Sequence of chain 1.G:
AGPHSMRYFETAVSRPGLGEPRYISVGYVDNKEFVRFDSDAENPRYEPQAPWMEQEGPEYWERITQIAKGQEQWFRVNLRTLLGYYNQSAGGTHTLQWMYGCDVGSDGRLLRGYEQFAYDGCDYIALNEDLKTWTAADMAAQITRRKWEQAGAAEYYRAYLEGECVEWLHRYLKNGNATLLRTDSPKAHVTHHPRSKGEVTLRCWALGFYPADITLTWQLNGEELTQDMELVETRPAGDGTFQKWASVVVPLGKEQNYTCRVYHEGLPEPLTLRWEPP

Binding-site contacts:
Ligand atom O contacts residue TYR157 of chain 1.G at 2.8 Å (h-bond).
Ligand atom N contacts residue TYR172 of chain 1.G at 2.8 Å (h-bond).
Ligand atom OE1 contacts residue VAL77 of chain 1.G at 3.5 Å.
Ligand atom CB contacts residue TYR156 of chain 1.G at 3.4 Å (hydrophobic).
Ligand atom NE2 contacts residue TYR156 of chain 1.G at 3.3 Å.
Ligand atom O contacts residue TYR156 of chain 1.G at 2.7 Å (h-bond).
Ligand atom CA contacts residue TYR172 of chain 1.G at 3.5 Å (hydrophobic).
Ligand atom O contacts residue TYR160 of chain 1.G at 2.8 Å (h-bond).
Ligand atom OG contacts residue ARG63 of chain 1.G at 3.4 Å (salt-bridge).
Ligand atom CB contacts residue TYR100 of chain 1.G at 3.2 Å (hydrophobic).
Ligand atom CA contacts residue TYR8 of chain 1.G at 3.1 Å (hydrophobic).
Ligand atom C contacts residue TYR8 of chain 1.G at 3.2 Å (hydrophobic).
Ligand atom C contacts residue LYS147 of chain 1.G at 3.5 Å.
Ligand atom OG contacts residue GLU164 of chain 1.G at 3.5 Å (salt-bridge).
Ligand atom N contacts residue MET6 of chain 1.G at 3.3 Å.
Ligand atom C contacts residue TYR85 of chain 1.G at 3.1 Å (hydrophobic).
Ligand atom N contacts residue TYR8 of chain 1.G at 2.8 Å (h-bond).
Ligand atom CD2 contacts residue TYR156 of chain 1.G at 3.3 Å (hydrophobic).
Ligand atom OH contacts residue ILE67 of chain 1.G at 3.5 Å.
Ligand atom O contacts residue TYR85 of chain 1.G at 2.3 Å (h-bond).
Ligand atom OXT contacts residue LYS147 of chain 1.G at 2.7 Å (salt-bridge).
Ligand atom N contacts residue ASN78 of chain 1.G at 2.8 Å (h-bond).
Ligand atom O contacts residue ILE67 of chain 1.G at 3.4 Å.
Ligand atom CA contacts residue GLN71 of chain 1.G at 3.3 Å.
Ligand atom OE1 contacts residue ASN78 of chain 1.G at 3.2 Å (h-bond).
Ligand atom C contacts residue TRP148 of chain 1.G at 3.4 Å (hydrophobic).
Ligand atom O contacts residue TRP74 of chain 1.G at 2.6 Å (h-bond).
Ligand atom CB contacts residue TRP74 of chain 1.G at 3.1 Å (hydrophobic).
Ligand atom O contacts residue TRP98 of chain 1.G at 3.2 Å.
Ligand atom CA contacts residue TYR100 of chain 1.G at 3.3 Å (hydrophobic).
Ligand atom N contacts residue TYR8 of chain 1.G at 3.4 Å (h-bond).
Ligand atom CB contacts residue ASN78 of chain 1.G at 3.3 Å.
Ligand atom O contacts residue THR144 of chain 1.G at 3.2 Å (h-bond).
Ligand atom CD contacts residue TYR8 of chain 1.G at 3.4 Å (hydrophobic).
Ligand atom CB contacts residue TRP168 of chain 1.G at 3.4 Å (hydrophobic).
Ligand atom N contacts residue TYR100 of chain 1.G at 3.0 Å (h-bond).
Ligand atom NE2 contacts residue ALA153 of chain 1.G at 3.5 Å.
Ligand atom O contacts residue TRP148 of chain 1.G at 2.6 Å (h-bond).
Ligand atom OXT contacts residue TYR85 of chain 1.G at 3.3 Å (h-bond).
Ligand atom N contacts residue GLN71 of chain 1.G at 3.1 Å (h-bond).

This small molecule binds to this protein.
Small molecule (SMILES): C[C@H](NC(=O)[C@H](Cc1ccc(O)cc1)NC(=O)[C@H](CO)NC(=O)[C@@H]1CCCN1C(=O)[C@@H](N)CO)C(=O)N[C@@H](Cc1ccc(O)cc1)C(=O)N[C@@H](Cc1cnc[nH]1)C(=O)N[C@@H](CCC(N)=O)C(=O)N[C@@H](Cc1ccccc1)C(=O)O